Binding-site contacts:
Ligand atom C6 contacts residue TYR111 of chain 1.A at 4.0 Å (hydrophobic).
Ligand atom O1 contacts residue LEU94 of chain 1.A at 3.6 Å (h-bond).
Ligand atom C8 contacts residue LEU94 of chain 1.A at 4.0 Å (hydrophobic).
Ligand atom C17 contacts residue TYR111 of chain 1.A at 2.9 Å (hydrophobic).
Ligand atom C12 contacts residue LEU94 of chain 1.A at 3.4 Å (hydrophobic).
Ligand atom O1 contacts residue ARG101 of chain 1.A at 2.9 Å (salt-bridge).
Ligand atom O2 contacts residue ASN131 of chain 1.A at 2.9 Å (h-bond).
Ligand atom C11 contacts residue LEU94 of chain 1.A at 3.9 Å (hydrophobic).
Ligand atom C17 contacts residue ASN131 of chain 1.A at 3.7 Å.
Ligand atom C14 contacts residue MET91 of chain 1.A at 4.0 Å (hydrophobic).
Ligand atom C2 contacts residue CYS54 of chain 1.A at 3.9 Å (hydrophobic).
Ligand atom C16 contacts residue TYR111 of chain 1.A at 3.4 Å (hydrophobic).
Ligand atom O1 contacts residue GLU60 of chain 1.A at 2.5 Å (salt-bridge).
Ligand atom C13 contacts residue TYR111 of chain 1.A at 3.8 Å (hydrophobic).
Ligand atom C12 contacts residue VAL98 of chain 1.A at 4.0 Å (hydrophobic).
Ligand atom C11 contacts residue TYR111 of chain 1.A at 4.0 Å (hydrophobic).
Ligand atom O2 contacts residue LEU130 of chain 1.A at 3.1 Å.
Ligand atom C9 contacts residue LEU53 of chain 1.A at 3.9 Å (hydrophobic).
Ligand atom O2 contacts residue TYR111 of chain 1.A at 3.6 Å.
Ligand atom C15 contacts residue ALA216 of chain 1.A at 4.0 Å (hydrophobic).
Ligand atom C1 contacts residue PHE220 of chain 1.A at 4.0 Å (hydrophobic).
Ligand atom C16 contacts residue ILE134 of chain 1.A at 3.6 Å (hydrophobic).
Ligand atom C3 contacts residue PHE220 of chain 1.A at 3.3 Å (hydrophobic).
Ligand atom C2 contacts residue PHE235 of chain 1.A at 3.5 Å (hydrophobic).
Ligand atom C16 contacts residue ASN131 of chain 1.A at 3.7 Å.
Ligand atom C10 contacts residue LEU56 of chain 1.A at 4.0 Å (hydrophobic).
Ligand atom C1 contacts residue MET91 of chain 1.A at 3.7 Å (hydrophobic).
Ligand atom C9 contacts residue ALA57 of chain 1.A at 3.8 Å (hydrophobic).
Ligand atom C18 contacts residue TYR111 of chain 1.A at 3.4 Å (hydrophobic).
Ligand atom C3 contacts residue LEU53 of chain 1.A at 3.8 Å (hydrophobic).
Ligand atom C15 contacts residue ILE134 of chain 1.A at 3.8 Å (hydrophobic).
Ligand atom C8 contacts residue MET91 of chain 1.A at 3.9 Å (hydrophobic).
Ligand atom C1 contacts residue PHE235 of chain 1.A at 3.9 Å (hydrophobic).
Ligand atom C4 contacts residue LEU53 of chain 1.A at 3.4 Å (hydrophobic).
Ligand atom C10 contacts residue GLU60 of chain 1.A at 3.2 Å.
Ligand atom C12 contacts residue TYR111 of chain 1.A at 4.0 Å (hydrophobic).
Ligand atom C2 contacts residue PHE220 of chain 1.A at 3.8 Å (hydrophobic).
Ligand atom O2 contacts residue ILE134 of chain 1.A at 3.2 Å.
Ligand atom C13 contacts residue LEU94 of chain 1.A at 4.0 Å (hydrophobic).
Ligand atom C11 contacts residue GLU60 of chain 1.A at 3.2 Å.

This protein binds this small molecule.
Small molecule (SMILES): Oc1ccc(C2(c3ccc(O)cc3)CCCCC2)cc1

Sequence of chain 1.A:
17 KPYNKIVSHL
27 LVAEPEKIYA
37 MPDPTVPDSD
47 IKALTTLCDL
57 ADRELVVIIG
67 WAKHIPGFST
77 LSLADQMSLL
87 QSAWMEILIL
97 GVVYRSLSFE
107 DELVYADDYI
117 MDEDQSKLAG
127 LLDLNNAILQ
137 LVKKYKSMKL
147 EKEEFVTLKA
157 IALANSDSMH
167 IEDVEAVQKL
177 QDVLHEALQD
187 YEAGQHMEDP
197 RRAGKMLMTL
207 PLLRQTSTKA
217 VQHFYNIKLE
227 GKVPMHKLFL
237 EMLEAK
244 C